This protein binds this small molecule.
Small molecule (SMILES): CSc1ccccc1[C@H]1CCCN1C(=O)CNC(=O)NCc1ccc(N)cc1

Sequence of chain 1.A:
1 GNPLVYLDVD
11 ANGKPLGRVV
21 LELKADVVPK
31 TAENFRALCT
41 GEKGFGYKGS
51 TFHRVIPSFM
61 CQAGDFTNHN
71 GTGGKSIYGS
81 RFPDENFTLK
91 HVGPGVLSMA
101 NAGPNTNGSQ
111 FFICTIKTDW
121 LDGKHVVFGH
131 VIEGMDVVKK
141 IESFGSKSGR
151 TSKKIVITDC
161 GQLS

Binding-site contacts:
Ligand atom CAJ contacts residue GLN110 of chain 1.A at 3.9 Å.
Ligand atom CAP contacts residue GLN62 of chain 1.A at 3.7 Å.
Ligand atom CAW contacts residue GLN110 of chain 1.A at 3.9 Å.
Ligand atom CAY contacts residue PHE59 of chain 1.A at 3.9 Å (hydrophobic).
Ligand atom CAI contacts residue GLN110 of chain 1.A at 3.9 Å.
Ligand atom CAM contacts residue PHE59 of chain 1.A at 3.9 Å (hydrophobic).
Ligand atom O contacts residue ALA100 of chain 1.A at 3.5 Å.
Ligand atom CAL contacts residue GLN110 of chain 1.A at 3.7 Å.
Ligand atom CAI contacts residue ALA100 of chain 1.A at 3.9 Å (hydrophobic).
Ligand atom CAJ contacts residue ARG81 of chain 1.A at 3.8 Å.
Ligand atom N contacts residue ASN101 of chain 1.A at 3.0 Å (h-bond).
Ligand atom SAT contacts residue ARG54 of chain 1.A at 3.8 Å.
Ligand atom C contacts residue ASN101 of chain 1.A at 4.0 Å.
Ligand atom CAK contacts residue GLN110 of chain 1.A at 3.7 Å.
Ligand atom CA contacts residue ASN101 of chain 1.A at 4.0 Å.
Ligand atom CAM contacts residue PHE112 of chain 1.A at 3.7 Å (hydrophobic).
Ligand atom O contacts residue ASN101 of chain 1.A at 3.1 Å (h-bond).
Ligand atom CA contacts residue ARG54 of chain 1.A at 3.9 Å.
Ligand atom CAK contacts residue ASN101 of chain 1.A at 3.8 Å.
Ligand atom CAI contacts residue ASN101 of chain 1.A at 3.6 Å.
Ligand atom N2 contacts residue ASN101 of chain 1.A at 3.2 Å (h-bond).
Ligand atom OAC contacts residue ARG54 of chain 1.A at 2.9 Å (salt-bridge).
Ligand atom N3 contacts residue ARG81 of chain 1.A at 3.5 Å.
Ligand atom OAC contacts residue GLN62 of chain 1.A at 3.2 Å (h-bond).
Ligand atom N3 contacts residue GLY108 of chain 1.A at 3.8 Å.
Ligand atom C contacts residue HIS125 of chain 1.A at 3.9 Å.
Ligand atom CAU contacts residue ASN101 of chain 1.A at 3.5 Å.
Ligand atom CAP contacts residue PHE59 of chain 1.A at 3.9 Å (hydrophobic).
Ligand atom N3 contacts residue THR106 of chain 1.A at 3.2 Å (h-bond).
Ligand atom CAO contacts residue GLY71 of chain 1.A at 3.0 Å.
Ligand atom CAQ contacts residue HIS125 of chain 1.A at 3.9 Å.
Ligand atom CAX contacts residue GLN110 of chain 1.A at 3.6 Å.
Ligand atom CAL contacts residue GLY71 of chain 1.A at 3.5 Å.
Ligand atom CAQ contacts residue PHE112 of chain 1.A at 3.4 Å (hydrophobic).
Ligand atom CAP contacts residue MET60 of chain 1.A at 3.4 Å (hydrophobic).
Ligand atom CAX contacts residue GLY71 of chain 1.A at 3.4 Å.
Ligand atom CBA contacts residue GLN62 of chain 1.A at 3.8 Å.
Ligand atom CAU contacts residue ARG54 of chain 1.A at 4.0 Å.
Ligand atom N1 contacts residue GLN62 of chain 1.A at 3.9 Å.
Ligand atom O contacts residue HIS125 of chain 1.A at 3.3 Å.